Sequence of chain 1.A:
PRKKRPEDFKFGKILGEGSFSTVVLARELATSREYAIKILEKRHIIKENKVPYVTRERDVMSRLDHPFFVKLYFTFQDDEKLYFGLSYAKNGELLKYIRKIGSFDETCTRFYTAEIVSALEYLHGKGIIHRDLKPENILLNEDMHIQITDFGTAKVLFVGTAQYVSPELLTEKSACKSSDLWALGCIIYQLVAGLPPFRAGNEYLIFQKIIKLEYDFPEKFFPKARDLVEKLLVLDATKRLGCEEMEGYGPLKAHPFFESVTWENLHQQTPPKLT

A protein and the small-molecule ligand that binds it are described below.
Small molecule (SMILES): NC(=O)Nc1ccc2c(c1)=C(Cc1cc(-c3cccc(C(=O)NCCN4CCCCC4)c3)c[nH]1)C(=O)N=2

Binding-site contacts:
Ligand atom C22 contacts residue LYS90 of chain 1.A at 3.7 Å.
Ligand atom C30 contacts residue LYS90 of chain 1.A at 3.8 Å.
Ligand atom N33 contacts residue LYS90 of chain 1.A at 3.7 Å.
Ligand atom N11 contacts residue GOL1 of chain 1.F at 3.3 Å (h-bond).
Ligand atom C36 contacts residue ASN91 of chain 1.A at 3.0 Å.
Ligand atom N14 contacts residue GOL1 of chain 1.F at 3.2 Å.
Ligand atom C35 contacts residue ASN91 of chain 1.A at 3.5 Å.
Ligand atom N1 contacts residue SER87 of chain 1.A at 2.8 Å (h-bond).
Ligand atom C36 contacts residue TYR97 of chain 1.A at 3.0 Å (hydrophobic).
Ligand atom N14 contacts residue ASP150 of chain 1.A at 3.4 Å (salt-bridge).
Ligand atom C23 contacts residue GLY92 of chain 1.A at 3.5 Å.
Ligand atom N1 contacts residue LEU139 of chain 1.A at 3.6 Å.
Ligand atom C5 contacts residue SER87 of chain 1.A at 3.7 Å.
Ligand atom C39 contacts residue LYS100 of chain 1.A at 3.8 Å.
Ligand atom C13 contacts residue THR149 of chain 1.A at 3.8 Å.
Ligand atom C5 contacts residue LEU139 of chain 1.A at 3.5 Å (hydrophobic).
Ligand atom N1 contacts residue ALA36 of chain 1.A at 3.2 Å.
Ligand atom N33 contacts residue ASN91 of chain 1.A at 3.6 Å (h-bond).
Ligand atom O3 contacts residue ALA89 of chain 1.A at 2.8 Å (h-bond).
Ligand atom N37 contacts residue TYR97 of chain 1.A at 3.2 Å (h-bond).
Ligand atom C2 contacts residue LEU139 of chain 1.A at 3.7 Å (hydrophobic).
Ligand atom C2 contacts residue ALA89 of chain 1.A at 3.6 Å (hydrophobic).
Ligand atom C5 contacts residue ALA36 of chain 1.A at 3.7 Å (hydrophobic).
Ligand atom C24 contacts residue GLY92 of chain 1.A at 3.8 Å.
Ligand atom C9 contacts residue THR149 of chain 1.A at 3.3 Å.
Ligand atom C22 contacts residue ALA89 of chain 1.A at 3.2 Å (hydrophobic).
Ligand atom O17 contacts residue LYS38 of chain 1.A at 2.8 Å (salt-bridge).
Ligand atom N14 contacts residue LYS38 of chain 1.A at 3.5 Å (salt-bridge).
Ligand atom C2 contacts residue SER87 of chain 1.A at 3.8 Å.
Ligand atom C6 contacts residue LEU139 of chain 1.A at 3.5 Å (hydrophobic).
Ligand atom C4 contacts residue LEU139 of chain 1.A at 3.6 Å (hydrophobic).
Ligand atom O17 contacts residue THR149 of chain 1.A at 3.0 Å (h-bond).
Ligand atom C2 contacts residue ALA36 of chain 1.A at 3.7 Å (hydrophobic).
Ligand atom C42 contacts residue ASN91 of chain 1.A at 3.7 Å.
Ligand atom O3 contacts residue TYR88 of chain 1.A at 3.4 Å.
Ligand atom C40 contacts residue LYS96 of chain 1.A at 3.6 Å.
Ligand atom N20 contacts residue ALA89 of chain 1.A at 3.0 Å (h-bond).
Ligand atom C41 contacts residue LYS96 of chain 1.A at 3.6 Å.
Ligand atom C13 contacts residue LYS38 of chain 1.A at 3.4 Å.
Ligand atom C22 contacts residue GLY92 of chain 1.A at 3.6 Å.